This protein binds this small molecule.
Small molecule (SMILES): Cc1cc(CCCOc2c(C)cc(-c3noc(C(F)(F)F)n3)cc2C)on1

Binding-site contacts:
Ligand atom F2 contacts residue SER170 of chain 18.A at 3.5 Å.
Ligand atom C3A contacts residue ILE182 of chain 18.A at 3.2 Å (hydrophobic).
Ligand atom F1 contacts residue SER170 of chain 18.A at 3.7 Å.
Ligand atom CM2 contacts residue ILE119 of chain 18.A at 3.5 Å (hydrophobic).
Ligand atom F3 contacts residue ILE182 of chain 18.A at 3.2 Å.
Ligand atom CM2 contacts residue TRP93 of chain 18.A at 3.9 Å (hydrophobic).
Ligand atom C6B contacts residue ILE95 of chain 18.A at 3.6 Å (hydrophobic).
Ligand atom CM6 contacts residue ILE184 of chain 18.A at 3.5 Å (hydrophobic).
Ligand atom C1B contacts residue ILE95 of chain 18.A at 3.5 Å (hydrophobic).
Ligand atom C5B contacts residue ILE184 of chain 18.A at 3.4 Å (hydrophobic).
Ligand atom CM3 contacts residue THR97 of chain 18.A at 3.9 Å.
Ligand atom N3A contacts residue PHE147 of chain 18.A at 3.6 Å.
Ligand atom C4 contacts residue PHE115 of chain 18.A at 3.3 Å (hydrophobic).
Ligand atom C3B contacts residue ILE119 of chain 18.A at 3.5 Å (hydrophobic).
Ligand atom F2 contacts residue PHE147 of chain 18.A at 3.2 Å.
Ligand atom CM6 contacts residue MET187 of chain 18.A at 3.8 Å (hydrophobic).
Ligand atom N1A contacts residue LEU220 of chain 18.A at 3.0 Å.
Ligand atom F1 contacts residue ALA145 of chain 18.A at 3.0 Å.
Ligand atom CM4 contacts residue ALA145 of chain 18.A at 3.5 Å (hydrophobic).
Ligand atom N3A contacts residue ILE184 of chain 18.A at 3.9 Å.
Ligand atom CM6 contacts residue ILE217 of chain 18.A at 3.4 Å (hydrophobic).
Ligand atom O1 contacts residue ILE217 of chain 18.A at 3.2 Å.
Ligand atom CM4 contacts residue ILE182 of chain 18.A at 3.6 Å (hydrophobic).
Ligand atom C2A contacts residue LEU220 of chain 18.A at 3.8 Å (hydrophobic).
Ligand atom F1 contacts residue VAL171 of chain 18.A at 3.0 Å.
Ligand atom F2 contacts residue MET146 of chain 18.A at 3.7 Å.
Ligand atom C6B contacts residue ILE184 of chain 18.A at 3.7 Å (hydrophobic).
Ligand atom C2B contacts residue ILE119 of chain 18.A at 3.5 Å (hydrophobic).
Ligand atom F3 contacts residue LEU14 of chain 19.B at 3.9 Å.
Ligand atom CM4 contacts residue ALA169 of chain 18.A at 3.5 Å (hydrophobic).
Ligand atom C2A contacts residue ILE182 of chain 18.A at 3.6 Å (hydrophobic).
Ligand atom F3 contacts residue ALA169 of chain 18.A at 3.7 Å.
Ligand atom O1A contacts residue LEU220 of chain 18.A at 3.4 Å.
Ligand atom F3 contacts residue ALA24 of chain 18.B at 3.9 Å.
Ligand atom O1B contacts residue ILE95 of chain 18.A at 3.0 Å.
Ligand atom F2 contacts residue ALA145 of chain 18.A at 3.0 Å.
Ligand atom F2 contacts residue ALA169 of chain 18.A at 2.2 Å.
Ligand atom N3A contacts residue ILE182 of chain 18.A at 3.0 Å.
Ligand atom O1A contacts residue ILE182 of chain 18.A at 3.9 Å.
Ligand atom O1A contacts residue ALA145 of chain 18.A at 3.8 Å.

Sequence of chain 18.B:
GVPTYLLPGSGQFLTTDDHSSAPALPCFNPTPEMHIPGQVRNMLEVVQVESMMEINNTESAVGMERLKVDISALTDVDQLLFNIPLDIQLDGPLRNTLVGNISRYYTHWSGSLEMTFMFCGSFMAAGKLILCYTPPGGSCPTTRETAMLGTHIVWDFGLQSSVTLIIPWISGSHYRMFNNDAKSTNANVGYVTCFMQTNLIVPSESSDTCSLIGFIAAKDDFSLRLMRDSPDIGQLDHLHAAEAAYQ

Sequence of chain 19.B:
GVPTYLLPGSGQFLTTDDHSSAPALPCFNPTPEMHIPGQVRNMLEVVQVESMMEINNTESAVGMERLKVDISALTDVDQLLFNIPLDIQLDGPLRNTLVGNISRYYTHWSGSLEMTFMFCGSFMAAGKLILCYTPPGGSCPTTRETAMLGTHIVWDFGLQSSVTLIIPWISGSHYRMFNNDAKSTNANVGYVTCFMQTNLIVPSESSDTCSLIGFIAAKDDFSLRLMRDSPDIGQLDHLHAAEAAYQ

Sequence of chain 18.A:
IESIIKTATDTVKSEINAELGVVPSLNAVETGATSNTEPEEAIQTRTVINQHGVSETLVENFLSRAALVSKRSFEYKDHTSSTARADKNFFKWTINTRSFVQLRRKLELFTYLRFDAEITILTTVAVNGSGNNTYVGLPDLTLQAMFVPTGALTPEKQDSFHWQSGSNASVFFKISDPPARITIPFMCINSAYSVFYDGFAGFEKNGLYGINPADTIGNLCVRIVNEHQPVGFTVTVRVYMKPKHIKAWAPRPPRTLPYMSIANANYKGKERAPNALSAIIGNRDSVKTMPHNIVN